Sequence of chain 1.B:
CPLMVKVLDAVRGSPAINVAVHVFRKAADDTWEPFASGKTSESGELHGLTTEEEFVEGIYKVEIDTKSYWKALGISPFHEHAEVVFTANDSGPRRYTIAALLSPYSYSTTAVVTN

A protein and the small-molecule ligand that binds it are described below.
Small molecule (SMILES): O=c1cc(-c2ccc(O)cc2)oc2cc(O)cc(O)c12

Binding-site contacts:
Ligand atom OAC contacts residue SER117 of chain 2.B at 2.8 Å (h-bond).
Ligand atom OAD contacts residue LEU110 of chain 2.B at 3.7 Å.
Ligand atom CAN contacts residue SER117 of chain 2.B at 3.6 Å.
Ligand atom CAE contacts residue LYS15 of chain 2.B at 3.7 Å.
Ligand atom CAO contacts residue AGI1 of chain 2.D at 0.8 Å.
Ligand atom OAC contacts residue THR118 of chain 2.B at 3.1 Å (h-bond).
Ligand atom OAB contacts residue AGI1 of chain 2.D at 1.1 Å (h-bond).
Ligand atom CAT contacts residue AGI1 of chain 2.D at 0.8 Å.
Ligand atom CAS contacts residue AGI1 of chain 2.D at 0.8 Å.
Ligand atom OAB contacts residue LYS15 of chain 1.B at 3.6 Å.
Ligand atom CAH contacts residue ALA108 of chain 1.B at 3.6 Å (hydrophobic).
Ligand atom CAK contacts residue AGI1 of chain 2.D at 0.7 Å.
Ligand atom CAN contacts residue LEU110 of chain 1.B at 3.6 Å (hydrophobic).
Ligand atom CAM contacts residue LYS15 of chain 1.B at 3.6 Å.
Ligand atom OAA contacts residue ALA108 of chain 1.B at 3.6 Å.
Ligand atom OAA contacts residue AGI1 of chain 2.D at 0.8 Å.
Ligand atom CAJ contacts residue ALA108 of chain 1.B at 3.2 Å (hydrophobic).
Ligand atom CAM contacts residue AGI1 of chain 2.D at 0.7 Å.
Ligand atom CAM contacts residue LYS15 of chain 2.B at 3.4 Å.
Ligand atom CAQ contacts residue AGI1 of chain 2.D at 0.7 Å.
Ligand atom OAC contacts residue THR119 of chain 2.B at 3.4 Å (h-bond).
Ligand atom OAL contacts residue AGI1 of chain 2.D at 0.7 Å.
Ligand atom CAG contacts residue AGI1 of chain 2.D at 0.8 Å.
Ligand atom CAJ contacts residue AGI1 of chain 2.D at 0.9 Å.
Ligand atom OAD contacts residue AGI1 of chain 2.D at 0.8 Å.
Ligand atom CAF contacts residue AGI1 of chain 2.D at 1.0 Å.
Ligand atom OAA contacts residue THR119 of chain 1.B at 3.5 Å.
Ligand atom CAP contacts residue AGI1 of chain 2.D at 0.8 Å.
Ligand atom CAK contacts residue THR119 of chain 2.B at 3.7 Å.
Ligand atom CAI contacts residue AGI1 of chain 2.D at 0.8 Å.
Ligand atom OAD contacts residue SER117 of chain 1.B at 3.4 Å (h-bond).
Ligand atom CAH contacts residue LEU17 of chain 2.B at 3.5 Å (hydrophobic).
Ligand atom CAI contacts residue LEU110 of chain 1.B at 3.4 Å (hydrophobic).
Ligand atom CAR contacts residue AGI1 of chain 2.D at 0.7 Å.
Ligand atom OAC contacts residue AGI1 of chain 2.D at 1.5 Å (h-bond).
Ligand atom CAE contacts residue LYS15 of chain 1.B at 3.7 Å.
Ligand atom OAB contacts residue LYS15 of chain 2.B at 3.2 Å.
Ligand atom CAE contacts residue AGI1 of chain 2.D at 0.7 Å.
Ligand atom CAN contacts residue AGI1 of chain 2.D at 0.8 Å.
Ligand atom CAH contacts residue AGI1 of chain 2.D at 0.9 Å.

Sequence of chain 2.A:
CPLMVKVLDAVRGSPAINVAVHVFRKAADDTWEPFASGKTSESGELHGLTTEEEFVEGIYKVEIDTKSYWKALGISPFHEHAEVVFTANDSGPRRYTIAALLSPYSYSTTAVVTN

Sequence of chain 2.B:
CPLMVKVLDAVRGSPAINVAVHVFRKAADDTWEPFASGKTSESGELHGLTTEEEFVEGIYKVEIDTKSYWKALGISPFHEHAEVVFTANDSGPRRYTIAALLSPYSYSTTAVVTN